Binding-site contacts:
Ligand atom C12 contacts residue LEU229 of chain 1.D at 3.6 Å (hydrophobic).
Ligand atom C23 contacts residue GLU275 of chain 1.D at 3.6 Å.
Ligand atom C20 contacts residue GLN280 of chain 1.D at 3.5 Å.
Ligand atom C16 contacts residue PHE283 of chain 1.D at 3.4 Å (hydrophobic).
Ligand atom C13 contacts residue PHE283 of chain 1.D at 3.3 Å (hydrophobic).
Ligand atom N4 contacts residue TYR247 of chain 1.D at 2.6 Å (h-bond).
Ligand atom C5 contacts residue MET267 of chain 1.D at 3.5 Å (hydrophobic).
Ligand atom F28 contacts residue GLY279 of chain 1.D at 3.4 Å.
Ligand atom C24 contacts residue TYR247 of chain 1.D at 3.5 Å (hydrophobic).
Ligand atom C25 contacts residue GLY279 of chain 1.D at 3.7 Å.
Ligand atom C3 contacts residue GLY279 of chain 1.D at 3.7 Å.
Ligand atom C3 contacts residue TYR247 of chain 1.D at 3.6 Å (hydrophobic).
Ligand atom F26 contacts residue GLU275 of chain 1.D at 3.4 Å.
Ligand atom C2 contacts residue PHE250 of chain 1.D at 3.8 Å (hydrophobic).
Ligand atom N17 contacts residue PHE250 of chain 1.D at 3.5 Å.
Ligand atom C9 contacts residue PHE283 of chain 1.D at 3.7 Å (hydrophobic).
Ligand atom C5 contacts residue GLY279 of chain 1.D at 3.3 Å.
Ligand atom C22 contacts residue PRO266 of chain 1.D at 3.4 Å (hydrophobic).
Ligand atom C8 contacts residue MET267 of chain 1.D at 3.8 Å (hydrophobic).
Ligand atom C10 contacts residue TYR247 of chain 1.D at 3.5 Å (hydrophobic).
Ligand atom N11 contacts residue PHE283 of chain 1.D at 3.7 Å.
Ligand atom N17 contacts residue PHE283 of chain 1.D at 3.6 Å.
Ligand atom C10 contacts residue PHE250 of chain 1.D at 3.8 Å (hydrophobic).
Ligand atom C3 contacts residue MET267 of chain 1.D at 3.7 Å (hydrophobic).
Ligand atom N15 contacts residue PHE283 of chain 1.D at 3.7 Å.
Ligand atom F27 contacts residue GLU275 of chain 1.D at 3.1 Å.
Ligand atom C12 contacts residue PHE283 of chain 1.D at 3.5 Å (hydrophobic).
Ligand atom F27 contacts residue GLY279 of chain 1.D at 3.3 Å.
Ligand atom C9 contacts residue TYR247 of chain 1.D at 3.8 Å (hydrophobic).
Ligand atom N18 contacts residue GLN280 of chain 1.D at 3.0 Å (h-bond).
Ligand atom N4 contacts residue MET267 of chain 1.D at 3.7 Å.
Ligand atom C23 contacts residue LYS272 of chain 1.D at 3.5 Å.
Ligand atom N6 contacts residue MET267 of chain 1.D at 3.3 Å.
Ligand atom N11 contacts residue ILE246 of chain 1.D at 3.8 Å.
Ligand atom N4 contacts residue GLY279 of chain 1.D at 3.5 Å.
Ligand atom C14 contacts residue PHE283 of chain 1.D at 3.6 Å (hydrophobic).
Ligand atom C5 contacts residue TYR247 of chain 1.D at 3.8 Å (hydrophobic).
Ligand atom N7 contacts residue MET267 of chain 1.D at 3.4 Å.
Ligand atom C20 contacts residue ILE246 of chain 1.D at 3.7 Å (hydrophobic).
Ligand atom N1 contacts residue GLY279 of chain 1.D at 3.3 Å.

Sequence of chain 1.D:
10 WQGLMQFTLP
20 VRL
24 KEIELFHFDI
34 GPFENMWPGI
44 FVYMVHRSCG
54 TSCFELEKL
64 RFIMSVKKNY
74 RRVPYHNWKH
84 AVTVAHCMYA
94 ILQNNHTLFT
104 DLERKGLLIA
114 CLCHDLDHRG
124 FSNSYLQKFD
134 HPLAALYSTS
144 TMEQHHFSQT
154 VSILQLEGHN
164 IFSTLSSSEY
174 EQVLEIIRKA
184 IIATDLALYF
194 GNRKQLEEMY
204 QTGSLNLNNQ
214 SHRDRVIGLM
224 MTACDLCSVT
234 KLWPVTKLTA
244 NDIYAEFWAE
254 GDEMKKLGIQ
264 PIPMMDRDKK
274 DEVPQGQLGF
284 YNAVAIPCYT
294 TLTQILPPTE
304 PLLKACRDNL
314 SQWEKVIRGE

The small molecule below binds the protein below.
Small molecule (SMILES): Cc1cnc(C)n2nc(CCc3nc(N4CCC[C@@H]4C(F)(F)F)nn3C)nc12